Sequence of chain 1.A:
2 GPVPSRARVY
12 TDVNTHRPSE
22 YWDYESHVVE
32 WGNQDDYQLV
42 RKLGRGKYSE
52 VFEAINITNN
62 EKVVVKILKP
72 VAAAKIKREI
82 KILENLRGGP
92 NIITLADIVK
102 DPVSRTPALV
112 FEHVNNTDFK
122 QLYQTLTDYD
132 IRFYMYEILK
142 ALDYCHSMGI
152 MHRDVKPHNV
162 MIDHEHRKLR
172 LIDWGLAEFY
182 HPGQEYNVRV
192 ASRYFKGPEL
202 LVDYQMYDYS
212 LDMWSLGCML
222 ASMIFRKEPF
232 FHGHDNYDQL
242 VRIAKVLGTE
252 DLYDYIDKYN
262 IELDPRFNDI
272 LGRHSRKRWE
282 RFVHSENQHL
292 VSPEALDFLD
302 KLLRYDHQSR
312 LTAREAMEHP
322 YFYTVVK

Binding-site contacts:
Ligand atom O2' contacts residue ILE173 of chain 1.A at 3.8 Å.
Ligand atom N3 contacts residue MET162 of chain 1.A at 3.9 Å.
Ligand atom O1' contacts residue LYS67 of chain 1.A at 2.8 Å (salt-bridge).
Ligand atom C1' contacts residue LYS67 of chain 1.A at 3.6 Å.
Ligand atom C3 contacts residue ILE173 of chain 1.A at 3.7 Å (hydrophobic).
Ligand atom O2' contacts residue LYS67 of chain 1.A at 3.8 Å.
Ligand atom C5 contacts residue ILE173 of chain 1.A at 3.9 Å (hydrophobic).
Ligand atom C6 contacts residue ILE94 of chain 1.A at 4.1 Å (hydrophobic).
Ligand atom O2' contacts residue ASP174 of chain 1.A at 3.0 Å (salt-bridge).
Ligand atom O2' contacts residue PHE112 of chain 1.A at 3.5 Å.
Ligand atom C2 contacts residue ILE173 of chain 1.A at 3.5 Å (hydrophobic).
Ligand atom C2 contacts residue VAL52 of chain 1.A at 4.4 Å (hydrophobic).
Ligand atom C3 contacts residue MET162 of chain 1.A at 4.5 Å (hydrophobic).
Ligand atom C1 contacts residue ILE173 of chain 1.A at 3.7 Å (hydrophobic).
Ligand atom C5 contacts residue PHE112 of chain 1.A at 4.4 Å (hydrophobic).
Ligand atom C4 contacts residue ILE173 of chain 1.A at 4.2 Å (hydrophobic).
Ligand atom N3 contacts residue ILE173 of chain 1.A at 4.1 Å.
Ligand atom O2' contacts residue ILE94 of chain 1.A at 4.3 Å.
Ligand atom C1' contacts residue ASP174 of chain 1.A at 3.4 Å.
Ligand atom O2' contacts residue TRP175 of chain 1.A at 4.5 Å.
Ligand atom C1 contacts residue PHE112 of chain 1.A at 4.3 Å (hydrophobic).
Ligand atom C5 contacts residue ILE94 of chain 1.A at 4.2 Å (hydrophobic).
Ligand atom C1' contacts residue ILE173 of chain 1.A at 4.0 Å (hydrophobic).
Ligand atom C1' contacts residue PHE112 of chain 1.A at 4.1 Å (hydrophobic).
Ligand atom O1' contacts residue ASP174 of chain 1.A at 3.5 Å.
Ligand atom C3 contacts residue VAL52 of chain 1.A at 4.1 Å (hydrophobic).
Ligand atom O1' contacts residue ILE173 of chain 1.A at 4.5 Å.
Ligand atom C6 contacts residue ILE173 of chain 1.A at 3.8 Å (hydrophobic).
Ligand atom N3 contacts residue VAL65 of chain 1.A at 4.5 Å.
Ligand atom C4 contacts residue VAL65 of chain 1.A at 3.7 Å (hydrophobic).
Ligand atom C3 contacts residue VAL65 of chain 1.A at 4.0 Å (hydrophobic).
Ligand atom C1 contacts residue ASP174 of chain 1.A at 4.4 Å.
Ligand atom N3 contacts residue VAL52 of chain 1.A at 3.7 Å.
Ligand atom C5 contacts residue VAL65 of chain 1.A at 4.0 Å (hydrophobic).
Ligand atom C6 contacts residue PHE112 of chain 1.A at 3.8 Å (hydrophobic).

The protein below binds the small molecule below.
Small molecule (SMILES): Nc1cccc(C(=O)O)c1